This protein binds this small molecule.
Small molecule (SMILES): CC(=O)N[C@H]1[C@H](O[C@H]2[C@H](O)[C@@H](NC(C)=O)CO[C@@H]2CO)O[C@H](CO)[C@@H](O)[C@@H]1O

Binding-site contacts:
Ligand atom C8 contacts residue LEU117 of chain 1.C at 4.1 Å (hydrophobic).
Ligand atom O7 contacts residue GLU166 of chain 1.C at 3.5 Å.
Ligand atom C1 contacts residue GLU166 of chain 1.C at 3.5 Å.
Ligand atom C8 contacts residue HIS167 of chain 1.C at 3.9 Å.
Ligand atom C3 contacts residue ASN118 of chain 1.C at 3.8 Å.
Ligand atom N2 contacts residue ASN118 of chain 1.C at 2.9 Å (h-bond).
Ligand atom C7 contacts residue HIS167 of chain 1.C at 4.5 Å.
Ligand atom O7 contacts residue ASN118 of chain 1.C at 3.9 Å.
Ligand atom C8 contacts residue VAL116 of chain 1.C at 3.8 Å (hydrophobic).
Ligand atom C8 contacts residue ASN118 of chain 1.C at 4.4 Å.
Ligand atom C8 contacts residue TRP168 of chain 1.C at 3.7 Å (hydrophobic).
Ligand atom C8 contacts residue GLU166 of chain 1.C at 3.7 Å.
Ligand atom C2 contacts residue GLU166 of chain 1.C at 3.8 Å.
Ligand atom C1 contacts residue ASN118 of chain 1.C at 1.4 Å.
Ligand atom C7 contacts residue TRP168 of chain 1.C at 4.1 Å (hydrophobic).
Ligand atom O7 contacts residue TRP168 of chain 1.C at 4.3 Å.
Ligand atom C6 contacts residue PRO27 of chain 1.D at 4.5 Å (hydrophobic).
Ligand atom C5 contacts residue ASN118 of chain 1.C at 3.6 Å.
Ligand atom C7 contacts residue ASN118 of chain 1.C at 3.6 Å.
Ligand atom C7 contacts residue GLU166 of chain 1.C at 4.1 Å.
Ligand atom O7 contacts residue HIS167 of chain 1.C at 4.0 Å.
Ligand atom O5 contacts residue GLU166 of chain 1.C at 3.5 Å (salt-bridge).
Ligand atom C2 contacts residue ASN118 of chain 1.C at 2.5 Å.
Ligand atom O5 contacts residue ASN118 of chain 1.C at 2.3 Å (h-bond).
Ligand atom C4 contacts residue ASN118 of chain 1.C at 4.3 Å.

Sequence of chain 1.C:
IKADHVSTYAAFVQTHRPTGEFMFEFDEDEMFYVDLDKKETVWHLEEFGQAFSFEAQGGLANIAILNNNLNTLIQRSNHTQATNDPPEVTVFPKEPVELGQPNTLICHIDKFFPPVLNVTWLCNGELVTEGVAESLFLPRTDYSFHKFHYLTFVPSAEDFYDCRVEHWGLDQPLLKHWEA

Sequence of chain 1.D:
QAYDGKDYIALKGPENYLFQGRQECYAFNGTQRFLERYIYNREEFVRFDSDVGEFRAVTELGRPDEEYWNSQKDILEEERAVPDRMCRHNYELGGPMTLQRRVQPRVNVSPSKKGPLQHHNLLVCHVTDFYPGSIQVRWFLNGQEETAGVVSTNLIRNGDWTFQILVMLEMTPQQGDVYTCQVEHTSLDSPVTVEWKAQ